Binding-site contacts:
Ligand atom OXT contacts residue SER142 of chain 1.B at 4.2 Å.
Ligand atom CA contacts residue TYR61 of chain 1.B at 4.0 Å (hydrophobic).
Ligand atom C contacts residue TYR61 of chain 1.B at 3.7 Å (hydrophobic).
Ligand atom CB contacts residue GLU193 of chain 1.B at 4.2 Å.
Ligand atom OXT contacts residue LEU90 of chain 1.B at 3.5 Å.
Ligand atom CA contacts residue SER142 of chain 1.B at 3.5 Å.
Ligand atom N contacts residue TYR61 of chain 1.B at 3.9 Å.
Ligand atom C contacts residue SER142 of chain 1.B at 3.5 Å.
Ligand atom N contacts residue GLU193 of chain 1.B at 3.0 Å (salt-bridge).
Ligand atom OE2 contacts residue LEU138 of chain 1.B at 4.0 Å.
Ligand atom CA contacts residue PRO89 of chain 1.B at 4.1 Å (hydrophobic).
Ligand atom O contacts residue ARG96 of chain 1.B at 2.6 Å (salt-bridge).
Ligand atom OXT contacts residue ARG96 of chain 1.B at 2.7 Å (salt-bridge).
Ligand atom CD contacts residue LEU138 of chain 1.B at 4.0 Å (hydrophobic).
Ligand atom O contacts residue TYR61 of chain 1.B at 3.5 Å.
Ligand atom C contacts residue THR91 of chain 1.B at 3.6 Å.
Ligand atom OE1 contacts residue GLU193 of chain 1.B at 3.7 Å.
Ligand atom N contacts residue TYR220 of chain 1.B at 3.7 Å.
Ligand atom N contacts residue THR91 of chain 1.B at 2.9 Å (h-bond).
Ligand atom CA contacts residue GLU193 of chain 1.B at 3.4 Å.
Ligand atom O contacts residue GLY141 of chain 1.B at 3.3 Å.
Ligand atom CG contacts residue GLU193 of chain 1.B at 3.5 Å.
Ligand atom CG contacts residue LEU138 of chain 1.B at 3.9 Å (hydrophobic).
Ligand atom OE2 contacts residue SER142 of chain 1.B at 3.3 Å (h-bond).
Ligand atom N contacts residue PRO89 of chain 1.B at 2.8 Å (h-bond).
Ligand atom N contacts residue SER142 of chain 1.B at 4.3 Å.
Ligand atom CA contacts residue THR91 of chain 1.B at 3.4 Å.
Ligand atom CD contacts residue THR143 of chain 1.B at 3.4 Å.
Ligand atom CD contacts residue GLU193 of chain 1.B at 3.9 Å.
Ligand atom OXT contacts residue TYR61 of chain 1.B at 3.6 Å.
Ligand atom CB contacts residue TYR61 of chain 1.B at 3.6 Å (hydrophobic).
Ligand atom OE1 contacts residue THR143 of chain 1.B at 2.8 Å (h-bond).
Ligand atom CG contacts residue MET196 of chain 1.B at 4.2 Å (hydrophobic).
Ligand atom C contacts residue ARG96 of chain 1.B at 3.3 Å.
Ligand atom OXT contacts residue PRO89 of chain 1.B at 3.6 Å.
Ligand atom O contacts residue SER142 of chain 1.B at 2.8 Å (h-bond).
Ligand atom OXT contacts residue THR91 of chain 1.B at 2.8 Å (h-bond).
Ligand atom OE2 contacts residue THR143 of chain 1.B at 3.4 Å (h-bond).
Ligand atom OE2 contacts residue GLY141 of chain 1.B at 3.5 Å.
Ligand atom CB contacts residue LEU138 of chain 1.B at 4.1 Å (hydrophobic).

A small-molecule ligand and the protein it binds are described below.
Small molecule (SMILES): N[C@@H](CCC(=O)O)C(=O)O

Sequence of chain 1.B:
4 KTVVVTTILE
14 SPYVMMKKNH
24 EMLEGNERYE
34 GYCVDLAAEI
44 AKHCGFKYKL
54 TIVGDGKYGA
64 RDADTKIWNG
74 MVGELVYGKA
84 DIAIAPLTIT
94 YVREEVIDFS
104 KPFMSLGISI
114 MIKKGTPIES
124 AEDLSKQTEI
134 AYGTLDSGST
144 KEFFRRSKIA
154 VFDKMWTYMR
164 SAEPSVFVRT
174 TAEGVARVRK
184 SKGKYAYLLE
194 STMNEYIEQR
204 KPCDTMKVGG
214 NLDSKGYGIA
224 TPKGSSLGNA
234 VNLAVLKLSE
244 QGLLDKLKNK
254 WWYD